Sequence of chain 2.A:
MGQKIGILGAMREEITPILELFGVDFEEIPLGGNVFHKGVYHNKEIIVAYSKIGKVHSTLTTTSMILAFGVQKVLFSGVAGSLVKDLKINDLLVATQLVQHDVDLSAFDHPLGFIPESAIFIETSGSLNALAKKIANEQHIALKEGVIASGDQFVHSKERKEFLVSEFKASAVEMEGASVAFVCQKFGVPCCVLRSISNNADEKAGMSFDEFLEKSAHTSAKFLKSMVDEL

Binding-site contacts:
Ligand atom C2' contacts residue GLU176 of chain 1.A at 3.8 Å.
Ligand atom C8 contacts residue ALA80 of chain 1.A at 3.5 Å (hydrophobic).
Ligand atom N7 contacts residue GLY81 of chain 1.A at 3.3 Å (h-bond).
Ligand atom C5 contacts residue GLY81 of chain 1.A at 3.8 Å.
Ligand atom O4' contacts residue PHE209 of chain 1.A at 3.3 Å.
Ligand atom N7 contacts residue ALA80 of chain 1.A at 3.4 Å.
Ligand atom C5 contacts residue PHE154 of chain 1.A at 3.3 Å (hydrophobic).
Ligand atom C2 contacts residue MET175 of chain 1.A at 3.7 Å (hydrophobic).
Ligand atom S5' contacts residue MET175 of chain 1.A at 3.7 Å.
Ligand atom N7 contacts residue PHE154 of chain 1.A at 3.6 Å.
Ligand atom C2 contacts residue PHE154 of chain 1.A at 3.6 Å (hydrophobic).
Ligand atom O4' contacts residue MET11 of chain 1.A at 3.7 Å.
Ligand atom C5' contacts residue PHE154 of chain 1.A at 3.6 Å (hydrophobic).
Ligand atom N6 contacts residue ASN199 of chain 1.A at 3.0 Å (h-bond).
Ligand atom O2' contacts residue MET175 of chain 1.A at 2.8 Å (h-bond).
Ligand atom C5' contacts residue PHE209 of chain 1.A at 3.7 Å (hydrophobic).
Ligand atom N6 contacts residue VAL155 of chain 1.A at 3.0 Å (h-bond).
Ligand atom C3' contacts residue GLU176 of chain 1.A at 3.4 Å.
Ligand atom N3 contacts residue GLU174 of chain 1.A at 3.4 Å.
Ligand atom C2 contacts residue VAL155 of chain 1.A at 3.6 Å (hydrophobic).
Ligand atom CS contacts residue PHE108 of chain 2.A at 3.6 Å (hydrophobic).
Ligand atom C4' contacts residue MET11 of chain 1.A at 3.7 Å (hydrophobic).
Ligand atom C1' contacts residue VAL79 of chain 1.A at 3.4 Å (hydrophobic).
Ligand atom N6 contacts residue PHE154 of chain 1.A at 3.6 Å.
Ligand atom C8 contacts residue VAL79 of chain 1.A at 3.7 Å (hydrophobic).
Ligand atom CS contacts residue ILE53 of chain 1.A at 3.5 Å (hydrophobic).
Ligand atom O2' contacts residue GLU176 of chain 1.A at 2.6 Å (salt-bridge).
Ligand atom O3' contacts residue ALA10 of chain 1.A at 3.5 Å.
Ligand atom N3 contacts residue MET175 of chain 1.A at 3.4 Å.
Ligand atom O3' contacts residue GLU176 of chain 1.A at 2.7 Å (salt-bridge).
Ligand atom C8 contacts residue ASN199 of chain 1.A at 3.7 Å.
Ligand atom N1 contacts residue VAL155 of chain 1.A at 3.0 Å (h-bond).
Ligand atom CS contacts residue PHE209 of chain 1.A at 3.7 Å (hydrophobic).
Ligand atom N1 contacts residue PHE154 of chain 1.A at 3.6 Å.
Ligand atom C6 contacts residue PHE154 of chain 1.A at 3.5 Å (hydrophobic).
Ligand atom O2' contacts residue ARG195 of chain 1.A at 3.5 Å (salt-bridge).
Ligand atom C2 contacts residue GLN153 of chain 1.A at 3.5 Å.
Ligand atom N7 contacts residue ASN199 of chain 1.A at 2.8 Å (h-bond).
Ligand atom C2' contacts residue MET175 of chain 1.A at 3.4 Å (hydrophobic).
Ligand atom O2' contacts residue GLU174 of chain 1.A at 3.3 Å.

Sequence of chain 1.A:
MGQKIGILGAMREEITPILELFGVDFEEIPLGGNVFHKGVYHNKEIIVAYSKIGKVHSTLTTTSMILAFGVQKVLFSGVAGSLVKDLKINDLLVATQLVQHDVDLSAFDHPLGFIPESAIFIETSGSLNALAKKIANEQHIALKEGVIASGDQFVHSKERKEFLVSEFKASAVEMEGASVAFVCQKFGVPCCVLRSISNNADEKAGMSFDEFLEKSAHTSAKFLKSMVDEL

A protein and the small-molecule ligand that binds it are described below.
Small molecule (SMILES): CSC[C@H]1O[C@@H](n2cnc3c(N)ncnc32)[C@H](O)[C@@H]1O